Binding-site contacts:
Ligand atom C6 contacts residue ALA43 of chain 1.D at 3.4 Å (hydrophobic).
Ligand atom N3 contacts residue HIS222 of chain 1.D at 3.1 Å (h-bond).
Ligand atom N3 contacts residue LEU88 of chain 1.D at 3.6 Å.
Ligand atom C5' contacts residue ASP171 of chain 1.E at 3.4 Å.
Ligand atom O3A contacts residue ARG197 of chain 1.E at 3.3 Å (salt-bridge).
Ligand atom C8 contacts residue GLY85 of chain 1.D at 3.6 Å.
Ligand atom C2 contacts residue ILE218 of chain 1.D at 3.7 Å (hydrophobic).
Ligand atom N6 contacts residue ALA43 of chain 1.D at 2.4 Å (h-bond).
Ligand atom O3G contacts residue MG1 of chain 1.S at 2.1 Å.
Ligand atom O2B contacts residue LYS86 of chain 1.D at 3.2 Å (salt-bridge).
Ligand atom O2A contacts residue LYS86 of chain 1.D at 2.8 Å (salt-bridge).
Ligand atom N3B contacts residue GLY83 of chain 1.D at 3.0 Å (h-bond).
Ligand atom O1B contacts residue THR87 of chain 1.D at 2.9 Å (h-bond).
Ligand atom O4' contacts residue ALA251 of chain 1.D at 3.4 Å.
Ligand atom O2' contacts residue HIS222 of chain 1.D at 3.5 Å.
Ligand atom C2 contacts residue HIS222 of chain 1.D at 3.6 Å.
Ligand atom O2A contacts residue GLY85 of chain 1.D at 3.3 Å.
Ligand atom O1B contacts residue LYS86 of chain 1.D at 3.1 Å (salt-bridge).
Ligand atom O2A contacts residue THR87 of chain 1.D at 2.7 Å (h-bond).
Ligand atom PG contacts residue MG1 of chain 1.S at 3.5 Å.
Ligand atom C4 contacts residue LEU88 of chain 1.D at 3.5 Å (hydrophobic).
Ligand atom N3B contacts residue ARG197 of chain 1.E at 3.0 Å (salt-bridge).
Ligand atom O2B contacts residue THR84 of chain 1.D at 2.6 Å (h-bond).
Ligand atom O1G contacts residue ARG197 of chain 1.E at 2.8 Å (salt-bridge).
Ligand atom C2 contacts residue ASP41 of chain 1.D at 3.3 Å.
Ligand atom N1 contacts residue ALA43 of chain 1.D at 3.4 Å (h-bond).
Ligand atom O2A contacts residue LEU88 of chain 1.D at 3.1 Å (h-bond).
Ligand atom O2B contacts residue GLY83 of chain 1.D at 3.3 Å.
Ligand atom C8 contacts residue GLY250 of chain 1.D at 3.6 Å.
Ligand atom O2B contacts residue GLY85 of chain 1.D at 2.4 Å (h-bond).
Ligand atom N9 contacts residue GLY250 of chain 1.D at 3.5 Å (h-bond).
Ligand atom O1A contacts residue THR87 of chain 1.D at 3.4 Å.
Ligand atom O3G contacts residue THR87 of chain 1.D at 3.0 Å (h-bond).
Ligand atom N1 contacts residue ASP41 of chain 1.D at 3.6 Å.
Ligand atom O2G contacts residue ASN186 of chain 1.D at 3.2 Å (h-bond).
Ligand atom O2G contacts residue GLN140 of chain 1.D at 3.2 Å (h-bond).
Ligand atom N7 contacts residue THR84 of chain 1.D at 3.5 Å.
Ligand atom O1G contacts residue ARG200 of chain 1.E at 2.7 Å (salt-bridge).
Ligand atom N7 contacts residue GLY85 of chain 1.D at 3.3 Å.
Ligand atom PG contacts residue ARG197 of chain 1.E at 3.5 Å.

Sequence of chain 1.D:
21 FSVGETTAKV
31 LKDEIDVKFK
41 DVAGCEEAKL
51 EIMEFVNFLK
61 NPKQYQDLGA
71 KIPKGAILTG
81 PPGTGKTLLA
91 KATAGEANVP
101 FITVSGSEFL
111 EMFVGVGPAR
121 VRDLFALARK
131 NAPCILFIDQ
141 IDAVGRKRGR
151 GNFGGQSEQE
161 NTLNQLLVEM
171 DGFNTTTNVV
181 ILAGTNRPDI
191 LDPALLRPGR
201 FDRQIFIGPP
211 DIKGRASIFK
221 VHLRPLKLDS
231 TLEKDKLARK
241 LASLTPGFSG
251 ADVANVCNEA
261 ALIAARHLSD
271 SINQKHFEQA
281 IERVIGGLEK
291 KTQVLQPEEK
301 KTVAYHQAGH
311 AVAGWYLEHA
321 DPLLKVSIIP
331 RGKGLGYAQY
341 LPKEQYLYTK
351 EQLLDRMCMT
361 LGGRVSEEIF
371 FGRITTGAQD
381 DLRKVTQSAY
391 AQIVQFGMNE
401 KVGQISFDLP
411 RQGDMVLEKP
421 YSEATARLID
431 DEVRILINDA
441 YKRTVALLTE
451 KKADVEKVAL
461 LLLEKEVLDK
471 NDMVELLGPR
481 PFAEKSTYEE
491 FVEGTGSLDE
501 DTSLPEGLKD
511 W

Sequence of chain 1.E:
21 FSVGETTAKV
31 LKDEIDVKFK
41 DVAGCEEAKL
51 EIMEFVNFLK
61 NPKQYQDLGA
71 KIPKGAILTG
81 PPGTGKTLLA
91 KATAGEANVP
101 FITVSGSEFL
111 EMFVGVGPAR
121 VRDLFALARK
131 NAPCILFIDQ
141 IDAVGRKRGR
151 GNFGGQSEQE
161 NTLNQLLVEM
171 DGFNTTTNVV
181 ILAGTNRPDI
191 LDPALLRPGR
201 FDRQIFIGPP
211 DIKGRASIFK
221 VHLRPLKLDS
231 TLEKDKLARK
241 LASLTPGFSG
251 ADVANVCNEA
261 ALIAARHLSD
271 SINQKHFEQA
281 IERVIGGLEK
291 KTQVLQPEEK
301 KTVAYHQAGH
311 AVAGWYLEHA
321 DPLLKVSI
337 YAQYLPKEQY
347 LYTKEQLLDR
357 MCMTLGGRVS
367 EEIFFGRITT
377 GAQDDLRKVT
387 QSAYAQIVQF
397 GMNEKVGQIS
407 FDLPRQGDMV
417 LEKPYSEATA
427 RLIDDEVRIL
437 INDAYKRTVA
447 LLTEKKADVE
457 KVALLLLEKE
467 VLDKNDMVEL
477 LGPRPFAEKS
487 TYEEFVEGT

A protein and the small-molecule ligand that binds it are described below.
Small molecule (SMILES): Nc1ncnc2c1ncn2[C@@H]1O[C@H](CO[P](=O)(O)O[P](=O)(O)NP(=O)(O)O)[C@@H](O)[C@H]1O